Binding-site contacts:
Ligand atom C5 contacts residue ASN81 of chain 1.A at 3.7 Å.
Ligand atom C3 contacts residue ASN81 of chain 1.A at 3.7 Å.
Ligand atom N2 contacts residue ASN81 of chain 1.A at 2.8 Å (h-bond).
Ligand atom C7 contacts residue ASN81 of chain 1.A at 3.7 Å.
Ligand atom C4 contacts residue ASN81 of chain 1.A at 4.1 Å.
Ligand atom C1 contacts residue ASN81 of chain 1.A at 1.5 Å.
Ligand atom C2 contacts residue ASN81 of chain 1.A at 2.4 Å.
Ligand atom O7 contacts residue ASN81 of chain 1.A at 4.2 Å.
Ligand atom C5 contacts residue SER83 of chain 1.A at 4.2 Å.
Ligand atom O5 contacts residue SER83 of chain 1.A at 3.4 Å (h-bond).
Ligand atom O6 contacts residue ASP94 of chain 1.A at 3.4 Å (salt-bridge).
Ligand atom O5 contacts residue ASN81 of chain 1.A at 2.4 Å (h-bond).
Ligand atom C1 contacts residue SER83 of chain 1.A at 3.7 Å.

Sequence of chain 1.A:
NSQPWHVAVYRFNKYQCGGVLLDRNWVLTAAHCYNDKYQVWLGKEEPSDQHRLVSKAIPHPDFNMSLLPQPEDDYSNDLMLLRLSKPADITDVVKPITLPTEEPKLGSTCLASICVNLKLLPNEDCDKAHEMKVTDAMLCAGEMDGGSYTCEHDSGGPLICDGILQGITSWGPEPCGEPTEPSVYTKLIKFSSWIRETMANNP

The protein below binds the small molecule below.
Small molecule (SMILES): CC(=O)N[C@@H]1[C@@H](O)[C@H](O)[C@@H](CO)O[C@H]1O